A protein and the small-molecule ligand that binds it are described below.
Small molecule (SMILES): NCC[C@H](O)CNCCCC[C@H](NC(=O)CN)C(=O)NCC(=O)N[C@@H](CO)C(=O)NCC=O

Binding-site contacts:
Ligand atom NZ contacts residue ASP102 of chain 1.C at 3.3 Å (salt-bridge).
Ligand atom C3 contacts residue TYR94 of chain 1.D at 3.1 Å (hydrophobic).
Ligand atom O1 contacts residue ASP97 of chain 1.D at 2.5 Å (salt-bridge).
Ligand atom O contacts residue ASP96 of chain 1.D at 3.2 Å (salt-bridge).
Ligand atom CB contacts residue ASP97 of chain 1.D at 3.4 Å.
Ligand atom CE contacts residue ASP102 of chain 1.C at 3.1 Å.
Ligand atom N1 contacts residue TYR94 of chain 1.D at 2.9 Å (h-bond).
Ligand atom N1 contacts residue ASP100 of chain 1.D at 2.8 Å (salt-bridge).
Ligand atom C1 contacts residue TYR95 of chain 1.D at 3.2 Å (hydrophobic).
Ligand atom O1 contacts residue TYR104 of chain 1.C at 3.6 Å.
Ligand atom C1 contacts residue TYR30 of chain 1.D at 3.6 Å (hydrophobic).
Ligand atom CE contacts residue TYR95 of chain 1.D at 3.5 Å (hydrophobic).
Ligand atom CA contacts residue ASP97 of chain 1.D at 3.6 Å.
Ligand atom C3 contacts residue TRP34 of chain 1.D at 3.5 Å (hydrophobic).
Ligand atom CA contacts residue TYR95 of chain 1.D at 3.5 Å (hydrophobic).
Ligand atom N1 contacts residue ASP97 of chain 1.D at 2.8 Å (salt-bridge).
Ligand atom CD contacts residue TYR95 of chain 1.D at 3.7 Å (hydrophobic).
Ligand atom C4 contacts residue TYR104 of chain 1.C at 3.5 Å (hydrophobic).
Ligand atom O contacts residue TYR95 of chain 1.D at 3.3 Å (h-bond).
Ligand atom CA contacts residue ASP57 of chain 1.C at 3.7 Å.
Ligand atom C4 contacts residue ASP100 of chain 1.D at 3.6 Å.
Ligand atom N contacts residue ASP57 of chain 1.C at 2.9 Å (salt-bridge).
Ligand atom C4 contacts residue TYR94 of chain 1.D at 3.6 Å (hydrophobic).
Ligand atom CB contacts residue TYR95 of chain 1.D at 3.2 Å (hydrophobic).
Ligand atom CE contacts residue TYR30 of chain 1.D at 3.4 Å (hydrophobic).
Ligand atom OG contacts residue ASP57 of chain 1.C at 2.7 Å (salt-bridge).
Ligand atom CA contacts residue MET101 of chain 1.C at 3.3 Å (hydrophobic).
Ligand atom C contacts residue MET101 of chain 1.C at 3.3 Å (hydrophobic).
Ligand atom N contacts residue MET101 of chain 1.C at 3.2 Å (h-bond).
Ligand atom N1 contacts residue TYR104 of chain 1.C at 3.5 Å.
Ligand atom C2 contacts residue ASP97 of chain 1.D at 3.7 Å.
Ligand atom O contacts residue ASP97 of chain 1.D at 2.9 Å (salt-bridge).
Ligand atom C1 contacts residue TYR94 of chain 1.D at 3.3 Å (hydrophobic).
Ligand atom C2 contacts residue TYR94 of chain 1.D at 3.6 Å (hydrophobic).
Ligand atom C4 contacts residue TRP34 of chain 1.D at 3.3 Å (hydrophobic).
Ligand atom N contacts residue MET101 of chain 1.C at 2.7 Å (h-bond).
Ligand atom CB contacts residue ASP57 of chain 1.C at 3.4 Å.
Ligand atom O contacts residue GLY103 of chain 1.C at 3.3 Å.
Ligand atom NZ contacts residue TYR95 of chain 1.D at 3.0 Å (h-bond).
Ligand atom C4 contacts residue ASP97 of chain 1.D at 3.5 Å.

Sequence of chain 1.C:
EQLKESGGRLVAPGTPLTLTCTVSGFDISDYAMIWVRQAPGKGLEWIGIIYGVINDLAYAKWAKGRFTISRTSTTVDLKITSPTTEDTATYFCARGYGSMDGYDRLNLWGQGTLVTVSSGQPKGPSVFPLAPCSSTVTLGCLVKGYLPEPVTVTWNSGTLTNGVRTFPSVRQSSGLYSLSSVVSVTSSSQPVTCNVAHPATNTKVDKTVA

Sequence of chain 1.D:
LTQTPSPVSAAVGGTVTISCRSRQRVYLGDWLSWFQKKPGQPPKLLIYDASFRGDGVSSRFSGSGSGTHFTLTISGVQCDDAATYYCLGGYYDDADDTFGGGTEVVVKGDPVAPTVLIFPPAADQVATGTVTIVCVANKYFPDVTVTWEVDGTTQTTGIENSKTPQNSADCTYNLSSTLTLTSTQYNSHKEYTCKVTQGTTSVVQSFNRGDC